Sequence of chain 1.B:
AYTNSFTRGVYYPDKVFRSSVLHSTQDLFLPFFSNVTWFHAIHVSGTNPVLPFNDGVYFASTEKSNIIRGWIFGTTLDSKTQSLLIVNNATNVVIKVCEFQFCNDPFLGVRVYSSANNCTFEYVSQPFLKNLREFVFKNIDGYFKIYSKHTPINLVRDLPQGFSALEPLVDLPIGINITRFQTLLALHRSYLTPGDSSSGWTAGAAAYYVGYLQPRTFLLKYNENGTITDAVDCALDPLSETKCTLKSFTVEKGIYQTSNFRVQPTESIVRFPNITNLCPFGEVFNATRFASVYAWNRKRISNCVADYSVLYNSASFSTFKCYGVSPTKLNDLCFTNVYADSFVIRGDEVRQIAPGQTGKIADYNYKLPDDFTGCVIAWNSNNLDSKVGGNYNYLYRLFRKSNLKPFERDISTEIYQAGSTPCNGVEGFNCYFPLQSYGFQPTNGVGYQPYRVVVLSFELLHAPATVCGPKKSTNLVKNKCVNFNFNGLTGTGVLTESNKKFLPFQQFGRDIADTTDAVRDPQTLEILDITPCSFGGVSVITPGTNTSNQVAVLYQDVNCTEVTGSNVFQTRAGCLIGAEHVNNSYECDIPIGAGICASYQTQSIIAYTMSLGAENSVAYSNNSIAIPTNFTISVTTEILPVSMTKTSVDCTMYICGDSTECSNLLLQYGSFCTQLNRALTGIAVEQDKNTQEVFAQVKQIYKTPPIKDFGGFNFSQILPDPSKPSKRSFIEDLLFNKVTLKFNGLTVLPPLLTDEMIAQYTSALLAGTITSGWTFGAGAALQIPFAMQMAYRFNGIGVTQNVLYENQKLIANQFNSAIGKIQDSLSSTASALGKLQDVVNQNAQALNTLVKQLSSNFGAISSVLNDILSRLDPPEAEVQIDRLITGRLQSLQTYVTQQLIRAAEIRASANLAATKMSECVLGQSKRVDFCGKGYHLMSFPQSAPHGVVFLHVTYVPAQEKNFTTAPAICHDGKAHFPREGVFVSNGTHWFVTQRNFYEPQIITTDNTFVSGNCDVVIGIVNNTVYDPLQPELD

Binding-site contacts:
Ligand atom O7 contacts residue ASN657 of chain 1.B at 3.1 Å (h-bond).
Ligand atom C4 contacts residue ASN657 of chain 1.B at 4.2 Å.
Ligand atom C1 contacts residue ASN657 of chain 1.B at 1.4 Å.
Ligand atom C2 contacts residue ASN657 of chain 1.B at 2.5 Å.
Ligand atom O5 contacts residue ASN657 of chain 1.B at 2.4 Å (h-bond).
Ligand atom C5 contacts residue ASN657 of chain 1.B at 3.7 Å.
Ligand atom C7 contacts residue ASN657 of chain 1.B at 3.2 Å.
Ligand atom C8 contacts residue ASN657 of chain 1.B at 4.3 Å.
Ligand atom C3 contacts residue ASN657 of chain 1.B at 3.8 Å.
Ligand atom N2 contacts residue ASN657 of chain 1.B at 2.9 Å (h-bond).

A protein and the small-molecule ligand that binds it are described below.
Small molecule (SMILES): CC(=O)N[C@@H]1[C@@H](O)[C@H](O)[C@@H](CO)O[C@H]1O